This protein binds this small molecule.
Small molecule (SMILES): CC(=O)N[C@@H]1[C@@H](O)[C@H](O)[C@@H](CO)O[C@H]1O

Binding-site contacts:
Ligand atom C7 contacts residue ASN157 of chain 1.B at 3.5 Å.
Ligand atom C6 contacts residue PRO137 of chain 1.B at 4.4 Å (hydrophobic).
Ligand atom C7 contacts residue GLY153 of chain 1.B at 4.2 Å.
Ligand atom C1 contacts residue GLY153 of chain 1.B at 4.0 Å.
Ligand atom O5 contacts residue GLY153 of chain 1.B at 4.4 Å.
Ligand atom C1 contacts residue ALA160 of chain 1.B at 4.2 Å (hydrophobic).
Ligand atom C5 contacts residue ASN157 of chain 1.B at 3.7 Å.
Ligand atom O5 contacts residue THR159 of chain 1.B at 4.4 Å.
Ligand atom C1 contacts residue ASN157 of chain 1.B at 1.4 Å.
Ligand atom O6 contacts residue ALA160 of chain 1.B at 4.4 Å.
Ligand atom O7 contacts residue ASN157 of chain 1.B at 3.6 Å (h-bond).
Ligand atom C6 contacts residue THR159 of chain 1.B at 4.1 Å.
Ligand atom N2 contacts residue ASN157 of chain 1.B at 2.9 Å (h-bond).
Ligand atom C6 contacts residue LEU100 of chain 1.B at 4.2 Å (hydrophobic).
Ligand atom C5 contacts residue THR159 of chain 1.B at 4.1 Å.
Ligand atom C6 contacts residue TYR163 of chain 1.B at 4.4 Å (hydrophobic).
Ligand atom C2 contacts residue ASN157 of chain 1.B at 2.5 Å.
Ligand atom O5 contacts residue ASN157 of chain 1.B at 2.4 Å (h-bond).
Ligand atom O7 contacts residue GLY153 of chain 1.B at 3.4 Å.
Ligand atom O5 contacts residue ALA160 of chain 1.B at 3.4 Å.
Ligand atom C6 contacts residue ALA160 of chain 1.B at 4.3 Å (hydrophobic).
Ligand atom C2 contacts residue GLY153 of chain 1.B at 4.2 Å.
Ligand atom C4 contacts residue ASN157 of chain 1.B at 4.2 Å.
Ligand atom C3 contacts residue ASN157 of chain 1.B at 3.8 Å.
Ligand atom O6 contacts residue GLY138 of chain 1.B at 3.4 Å (h-bond).
Ligand atom O6 contacts residue PRO137 of chain 1.B at 3.6 Å.
Ligand atom O6 contacts residue LEU100 of chain 1.B at 3.7 Å.

Sequence of chain 1.B:
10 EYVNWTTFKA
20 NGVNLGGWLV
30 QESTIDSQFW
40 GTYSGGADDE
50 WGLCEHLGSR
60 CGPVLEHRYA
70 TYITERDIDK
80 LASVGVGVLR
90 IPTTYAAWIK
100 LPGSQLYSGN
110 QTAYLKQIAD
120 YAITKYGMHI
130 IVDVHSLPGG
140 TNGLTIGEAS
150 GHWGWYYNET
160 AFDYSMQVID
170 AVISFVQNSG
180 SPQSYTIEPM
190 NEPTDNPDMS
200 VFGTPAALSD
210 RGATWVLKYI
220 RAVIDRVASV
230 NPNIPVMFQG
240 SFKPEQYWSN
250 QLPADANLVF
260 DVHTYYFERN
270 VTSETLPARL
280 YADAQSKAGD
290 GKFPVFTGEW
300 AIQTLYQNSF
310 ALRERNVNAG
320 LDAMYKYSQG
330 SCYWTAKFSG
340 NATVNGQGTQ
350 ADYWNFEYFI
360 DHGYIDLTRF